Binding-site contacts:
Ligand atom C15 contacts residue VAL271 of chain 1.B at 4.0 Å (hydrophobic).
Ligand atom C16 contacts residue VAL271 of chain 1.B at 3.9 Å (hydrophobic).
Ligand atom C18 contacts residue HEM1 of chain 1.G at 3.4 Å.
Ligand atom C14 contacts residue VAL271 of chain 1.B at 3.7 Å (hydrophobic).
Ligand atom C5' contacts residue H4B1 of chain 1.H at 4.0 Å.
Ligand atom C6' contacts residue H4B1 of chain 1.H at 4.0 Å.
Ligand atom C5' contacts residue MET40 of chain 1.B at 3.8 Å (hydrophobic).
Ligand atom C20 contacts residue HEM1 of chain 1.G at 3.5 Å.
Ligand atom N11 contacts residue VAL271 of chain 1.B at 3.6 Å.
Ligand atom C4' contacts residue MET40 of chain 1.B at 3.7 Å (hydrophobic).
Ligand atom C02 contacts residue VAL271 of chain 1.B at 3.8 Å (hydrophobic).
Ligand atom C15 contacts residue GLN182 of chain 1.B at 3.4 Å.
Ligand atom C1' contacts residue HEM1 of chain 1.G at 3.4 Å.
Ligand atom C3' contacts residue TYR410 of chain 1.B at 3.7 Å (hydrophobic).
Ligand atom C02 contacts residue HEM1 of chain 1.G at 3.4 Å.
Ligand atom N11 contacts residue ALA270 of chain 1.B at 3.7 Å.
Ligand atom N03 contacts residue VAL271 of chain 1.B at 3.6 Å.
Ligand atom N13 contacts residue VAL271 of chain 1.B at 3.3 Å.
Ligand atom C5' contacts residue TRP382 of chain 1.B at 3.5 Å (hydrophobic).
Ligand atom C04 contacts residue PRO269 of chain 1.B at 3.7 Å (hydrophobic).
Ligand atom N11 contacts residue PRO269 of chain 1.B at 3.2 Å.
Ligand atom C16 contacts residue ALA270 of chain 1.B at 3.9 Å (hydrophobic).
Ligand atom N13 contacts residue HEM1 of chain 1.G at 3.9 Å.
Ligand atom C12 contacts residue GLU296 of chain 1.B at 3.9 Å.
Ligand atom C12 contacts residue VAL271 of chain 1.B at 3.2 Å (hydrophobic).
Ligand atom N8' contacts residue HIS41 of chain 1.B at 3.2 Å (h-bond).
Ligand atom C7' contacts residue HIS41 of chain 1.B at 3.6 Å.
Ligand atom C17 contacts residue HEM1 of chain 1.G at 3.2 Å.
Ligand atom C7' contacts residue TYR410 of chain 1.B at 3.3 Å (hydrophobic).
Ligand atom C18 contacts residue VAL271 of chain 1.B at 3.9 Å (hydrophobic).
Ligand atom C6' contacts residue HEM1 of chain 1.G at 3.7 Å.
Ligand atom C16 contacts residue PRO269 of chain 1.B at 3.7 Å (hydrophobic).
Ligand atom C16 contacts residue GLN182 of chain 1.B at 3.4 Å.
Ligand atom C2' contacts residue HEM1 of chain 1.G at 3.5 Å.
Ligand atom C05 contacts residue HEM1 of chain 1.G at 3.1 Å.
Ligand atom N8' contacts residue TYR410 of chain 1.B at 3.3 Å.
Ligand atom N01 contacts residue HEM1 of chain 1.G at 2.3 Å.
Ligand atom N13 contacts residue GLU296 of chain 1.B at 3.8 Å.
Ligand atom C6' contacts residue TRP382 of chain 1.B at 3.5 Å (hydrophobic).
Ligand atom N19 contacts residue HEM1 of chain 1.G at 2.6 Å (h-bond).

A small-molecule ligand and the protein it binds are described below.
Small molecule (SMILES): N#Cc1cccc(CNCCc2ccnc(-n3ccnc3)n2)c1

Sequence of chain 1.B:
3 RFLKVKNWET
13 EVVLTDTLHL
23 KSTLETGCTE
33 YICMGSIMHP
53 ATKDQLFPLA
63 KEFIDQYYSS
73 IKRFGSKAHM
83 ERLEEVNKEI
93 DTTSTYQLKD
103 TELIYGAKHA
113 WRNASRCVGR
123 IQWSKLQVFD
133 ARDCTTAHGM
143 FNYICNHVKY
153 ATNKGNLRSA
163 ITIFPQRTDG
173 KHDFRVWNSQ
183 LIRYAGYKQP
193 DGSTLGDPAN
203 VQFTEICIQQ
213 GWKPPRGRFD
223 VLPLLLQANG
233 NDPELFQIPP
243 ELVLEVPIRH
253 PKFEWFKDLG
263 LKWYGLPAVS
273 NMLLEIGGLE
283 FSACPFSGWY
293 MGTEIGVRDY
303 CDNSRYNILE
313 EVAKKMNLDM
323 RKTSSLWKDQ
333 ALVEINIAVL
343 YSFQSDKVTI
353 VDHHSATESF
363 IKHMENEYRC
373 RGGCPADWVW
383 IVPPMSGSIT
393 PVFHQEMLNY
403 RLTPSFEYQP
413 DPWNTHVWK